Binding-site contacts:
Ligand atom C6 contacts residue MET154 of chain 1.B at 3.6 Å (hydrophobic).
Ligand atom C6 contacts residue MZX1 of chain 1.H at 3.4 Å.
Ligand atom O17 contacts residue PHE126 of chain 1.A at 3.8 Å.
Ligand atom C6 contacts residue GLY150 of chain 1.B at 4.2 Å.
Ligand atom C5 contacts residue MZX1 of chain 1.H at 3.0 Å.
Ligand atom O17 contacts residue ILE128 of chain 1.A at 3.5 Å.
Ligand atom C5 contacts residue MET154 of chain 1.B at 3.9 Å (hydrophobic).
Ligand atom C1 contacts residue GLY149 of chain 1.B at 4.0 Å.
Ligand atom O11 contacts residue ILE194 of chain 1.B at 4.4 Å.
Ligand atom C13 contacts residue PHE178 of chain 1.A at 3.7 Å (hydrophobic).
Ligand atom O11 contacts residue MZX1 of chain 1.H at 4.5 Å.
Ligand atom O12 contacts residue PHE178 of chain 1.A at 3.8 Å.
Ligand atom C8 contacts residue ILE128 of chain 1.A at 3.8 Å (hydrophobic).
Ligand atom C4 contacts residue MZX1 of chain 1.H at 3.4 Å.
Ligand atom C14 contacts residue GLY149 of chain 1.B at 3.3 Å.
Ligand atom C1 contacts residue MZX1 of chain 1.H at 3.7 Å.
Ligand atom O11 contacts residue GLY149 of chain 1.B at 3.6 Å (h-bond).
Ligand atom C14 contacts residue MET154 of chain 1.B at 4.0 Å (hydrophobic).
Ligand atom C13 contacts residue MZX1 of chain 1.H at 3.8 Å.
Ligand atom C7 contacts residue MZX1 of chain 1.H at 4.2 Å.
Ligand atom C6 contacts residue GLY149 of chain 1.B at 4.0 Å.
Ligand atom C9 contacts residue ILE128 of chain 1.A at 3.7 Å (hydrophobic).
Ligand atom O12 contacts residue PHE131 of chain 1.A at 4.0 Å.
Ligand atom C14 contacts residue ILE194 of chain 1.B at 3.9 Å (hydrophobic).
Ligand atom C3 contacts residue MZX1 of chain 1.H at 3.6 Å.
Ligand atom C8 contacts residue GLN122 of chain 1.A at 4.1 Å.
Ligand atom C8 contacts residue MZX1 of chain 1.H at 4.3 Å.
Ligand atom C2 contacts residue MZX1 of chain 1.H at 3.6 Å.
Ligand atom C9 contacts residue GLN122 of chain 1.A at 3.8 Å.
Ligand atom O12 contacts residue MZX1 of chain 1.H at 3.9 Å.
Ligand atom N10 contacts residue ILE128 of chain 1.A at 4.4 Å.
Ligand atom O17 contacts residue ASP127 of chain 1.A at 4.1 Å.
Ligand atom O17 contacts residue GLN122 of chain 1.A at 2.8 Å (h-bond).
Ligand atom C13 contacts residue PHE131 of chain 1.A at 3.4 Å (hydrophobic).
Ligand atom N10 contacts residue MZX1 of chain 1.H at 4.2 Å.

Sequence of chain 1.A:
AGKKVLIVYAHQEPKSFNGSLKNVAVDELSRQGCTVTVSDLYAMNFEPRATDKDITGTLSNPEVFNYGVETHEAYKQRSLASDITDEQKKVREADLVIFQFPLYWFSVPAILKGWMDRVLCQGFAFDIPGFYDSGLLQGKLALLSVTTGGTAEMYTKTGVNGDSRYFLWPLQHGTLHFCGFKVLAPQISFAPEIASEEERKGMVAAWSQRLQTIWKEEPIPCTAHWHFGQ

This protein binds this small molecule.
Small molecule (SMILES): COc1ccc(OC)c2c(C)cc(=O)[nH]c12

Sequence of chain 1.B:
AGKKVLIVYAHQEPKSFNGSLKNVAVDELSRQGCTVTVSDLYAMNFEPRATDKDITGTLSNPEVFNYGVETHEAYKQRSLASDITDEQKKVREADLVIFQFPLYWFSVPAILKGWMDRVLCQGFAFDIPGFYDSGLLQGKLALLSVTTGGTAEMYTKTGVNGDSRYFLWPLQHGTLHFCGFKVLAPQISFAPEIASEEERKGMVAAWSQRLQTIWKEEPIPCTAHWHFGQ